Binding-site contacts:
Ligand atom N1 contacts residue ALA49 of chain 1.H at 3.8 Å.
Ligand atom O19 contacts residue SER20 of chain 1.H at 3.3 Å (h-bond).
Ligand atom B26 contacts residue LYS33 of chain 1.H at 3.8 Å.
Ligand atom C24 contacts residue GLY45 of chain 1.H at 3.6 Å.
Ligand atom C21 contacts residue LYS33 of chain 1.H at 3.9 Å.
Ligand atom C21 contacts residue THR1 of chain 1.H at 2.4 Å.
Ligand atom N4 contacts residue GLN22 of chain 1.H at 3.8 Å.
Ligand atom C10 contacts residue THR21 of chain 1.H at 3.8 Å.
Ligand atom O28 contacts residue THR1 of chain 1.H at 2.3 Å (h-bond).
Ligand atom C22 contacts residue LYS33 of chain 1.H at 3.9 Å.
Ligand atom N9 contacts residue THR21 of chain 1.H at 3.1 Å (h-bond).
Ligand atom N20 contacts residue GLY47 of chain 1.H at 2.9 Å (h-bond).
Ligand atom O28 contacts residue ALA46 of chain 1.H at 3.9 Å.
Ligand atom C13 contacts residue THR21 of chain 1.H at 3.6 Å.
Ligand atom C16 contacts residue THR48 of chain 1.H at 3.8 Å.
Ligand atom C24 contacts residue GLY47 of chain 1.H at 3.8 Å.
Ligand atom O28 contacts residue GLY47 of chain 1.H at 3.2 Å (h-bond).
Ligand atom C22 contacts residue GLY47 of chain 1.H at 3.9 Å.
Ligand atom C11 contacts residue THR21 of chain 1.H at 3.5 Å.
Ligand atom C24 contacts residue ALA49 of chain 1.H at 3.6 Å (hydrophobic).
Ligand atom B26 contacts residue THR1 of chain 1.H at 1.4 Å.
Ligand atom C17 contacts residue GLY47 of chain 1.H at 3.8 Å.
Ligand atom C24 contacts residue THR52 of chain 1.H at 3.7 Å.
Ligand atom C14 contacts residue GLN22 of chain 1.H at 3.9 Å.
Ligand atom C21 contacts residue GLY47 of chain 1.H at 3.9 Å.
Ligand atom N1 contacts residue SER20 of chain 1.H at 4.0 Å.
Ligand atom C10 contacts residue GLY47 of chain 1.H at 3.4 Å.
Ligand atom O27 contacts residue GLY168 of chain 1.H at 3.9 Å.
Ligand atom C2 contacts residue SER20 of chain 1.H at 3.9 Å.
Ligand atom O27 contacts residue THR1 of chain 1.H at 2.3 Å (h-bond).
Ligand atom C18 contacts residue GLY47 of chain 1.H at 3.5 Å.
Ligand atom O19 contacts residue THR21 of chain 1.H at 3.1 Å (h-bond).
Ligand atom C23 contacts residue GLY47 of chain 1.H at 3.6 Å.
Ligand atom C3 contacts residue THR21 of chain 1.H at 3.5 Å.
Ligand atom C25 contacts residue ALA49 of chain 1.H at 3.7 Å (hydrophobic).
Ligand atom C23 contacts residue ALA49 of chain 1.H at 3.9 Å (hydrophobic).
Ligand atom C7 contacts residue ALA49 of chain 1.H at 3.9 Å (hydrophobic).
Ligand atom C22 contacts residue THR1 of chain 1.H at 2.8 Å.
Ligand atom N20 contacts residue THR1 of chain 1.H at 3.7 Å.
Ligand atom O8 contacts residue ALA49 of chain 1.H at 3.0 Å (h-bond).

Sequence of chain 1.I:
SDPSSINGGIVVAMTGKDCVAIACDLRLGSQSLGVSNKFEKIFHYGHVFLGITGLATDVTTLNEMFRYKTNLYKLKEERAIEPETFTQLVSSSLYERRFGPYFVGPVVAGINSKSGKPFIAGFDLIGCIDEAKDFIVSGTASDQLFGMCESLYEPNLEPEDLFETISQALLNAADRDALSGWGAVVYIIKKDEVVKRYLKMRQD

Sequence of chain 1.H:
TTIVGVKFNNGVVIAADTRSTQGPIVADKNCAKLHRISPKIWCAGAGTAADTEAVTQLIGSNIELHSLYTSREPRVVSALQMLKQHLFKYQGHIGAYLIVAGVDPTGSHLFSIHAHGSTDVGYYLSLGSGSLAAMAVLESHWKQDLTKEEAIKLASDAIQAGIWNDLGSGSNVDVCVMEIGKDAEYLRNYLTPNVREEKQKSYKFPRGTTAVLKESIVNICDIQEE

The small molecule below binds the protein below.
Small molecule (SMILES): CC(C)C[C@H](NC(=O)[C@H](Cc1ccccc1)NC(=O)c1cnccn1)B(O)O